Binding-site contacts:
Ligand atom N1 contacts residue PRO121 of chain 1.A at 3.0 Å (h-bond).
Ligand atom O2 contacts residue PRO121 of chain 1.A at 3.3 Å.
Ligand atom N3 contacts residue ASN23 of chain 1.A at 3.3 Å (h-bond).
Ligand atom O14 contacts residue VAL327 of chain 1.A at 2.8 Å (h-bond).
Ligand atom C7 contacts residue ASN23 of chain 1.A at 2.9 Å.
Ligand atom O1 contacts residue VAL122 of chain 1.A at 3.1 Å.
Ligand atom O18 contacts residue ARG371 of chain 1.A at 2.7 Å (salt-bridge).
Ligand atom C15 contacts residue VAL327 of chain 1.A at 3.3 Å (hydrophobic).
Ligand atom O5 contacts residue VAL163 of chain 1.A at 2.8 Å (h-bond).
Ligand atom O19 contacts residue ARG331 of chain 1.A at 2.8 Å (salt-bridge).
Ligand atom O1 contacts residue LEU124 of chain 1.A at 2.7 Å (h-bond).
Ligand atom O15 contacts residue LYS22 of chain 1.A at 2.9 Å (salt-bridge).
Ligand atom O10 contacts residue ARG120 of chain 1.A at 2.6 Å (salt-bridge).
Ligand atom N1 contacts residue ASP123 of chain 1.A at 3.0 Å (salt-bridge).
Ligand atom O22 contacts residue ASP305 of chain 1.A at 2.6 Å (salt-bridge).
Ligand atom O9 contacts residue GLY164 of chain 1.A at 2.9 Å (h-bond).
Ligand atom O18 contacts residue LYS22 of chain 1.A at 3.3 Å (salt-bridge).
Ligand atom O22 contacts residue PHE328 of chain 1.A at 3.2 Å.
Ligand atom C1 contacts residue PRO121 of chain 1.A at 2.9 Å (hydrophobic).
Ligand atom O13 contacts residue LYS22 of chain 1.A at 2.9 Å (salt-bridge).
Ligand atom O19 contacts residue ARG371 of chain 1.A at 3.0 Å (salt-bridge).
Ligand atom O18 contacts residue LEU370 of chain 1.A at 3.3 Å.
Ligand atom O21 contacts residue ASN23 of chain 1.A at 2.9 Å (h-bond).
Ligand atom F1 contacts residue ASP305 of chain 1.A at 3.2 Å.
Ligand atom P3 contacts residue ARG120 of chain 1.A at 3.2 Å.
Ligand atom C6 contacts residue PRO121 of chain 1.A at 3.2 Å (hydrophobic).
Ligand atom O15 contacts residue ARG397 of chain 1.A at 2.9 Å (salt-bridge).
Ligand atom O1 contacts residue PRO121 of chain 1.A at 3.1 Å (h-bond).
Ligand atom O6 contacts residue SER162 of chain 1.A at 2.8 Å (h-bond).
Ligand atom O6 contacts residue GLY164 of chain 1.A at 3.4 Å (h-bond).
Ligand atom O17 contacts residue ARG120 of chain 1.A at 2.8 Å (salt-bridge).
Ligand atom C8 contacts residue ASN23 of chain 1.A at 2.8 Å.
Ligand atom O1 contacts residue HIS125 of chain 1.A at 3.2 Å.
Ligand atom C20 contacts residue ASP305 of chain 1.A at 3.2 Å.
Ligand atom C14 contacts residue ASP305 of chain 1.A at 3.2 Å.
Ligand atom O5 contacts residue SER162 of chain 1.A at 3.3 Å.
Ligand atom O11 contacts residue ARG120 of chain 1.A at 3.0 Å.
Ligand atom O12 contacts residue TRP95 of chain 1.A at 3.3 Å.
Ligand atom O19 contacts residue ASP305 of chain 1.A at 2.9 Å (salt-bridge).
Ligand atom O16 contacts residue ARG120 of chain 1.A at 2.7 Å (salt-bridge).

The small molecule below binds the protein below.
Small molecule (SMILES): CC(=O)N[C@H]1[C@@H](O[P](=O)(O)O[P](=O)(O)OC[C@H]2O[C@@H](n3ccc(=O)[nH]c3=O)[C@H](O)[C@@H]2O)O[C@H](CO)[C@@H](O)[C@@H]1O[C@@](CF)(OP(=O)(O)O)C(=O)O

Sequence of chain 1.A:
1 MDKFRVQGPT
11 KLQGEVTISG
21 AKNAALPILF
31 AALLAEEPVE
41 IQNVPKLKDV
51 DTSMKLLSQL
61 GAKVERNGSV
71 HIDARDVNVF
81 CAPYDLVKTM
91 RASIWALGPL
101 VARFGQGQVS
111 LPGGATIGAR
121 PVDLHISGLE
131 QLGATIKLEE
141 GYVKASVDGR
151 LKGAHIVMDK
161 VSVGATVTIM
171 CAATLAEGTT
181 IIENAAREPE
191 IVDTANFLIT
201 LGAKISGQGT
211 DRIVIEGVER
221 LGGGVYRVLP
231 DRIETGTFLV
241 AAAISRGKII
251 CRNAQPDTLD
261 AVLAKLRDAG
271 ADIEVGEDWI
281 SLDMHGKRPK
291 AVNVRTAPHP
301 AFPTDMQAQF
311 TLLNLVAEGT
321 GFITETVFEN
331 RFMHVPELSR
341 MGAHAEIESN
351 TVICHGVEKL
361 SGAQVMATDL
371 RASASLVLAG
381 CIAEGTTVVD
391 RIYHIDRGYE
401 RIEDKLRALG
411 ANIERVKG